Sequence of chain 1.A:
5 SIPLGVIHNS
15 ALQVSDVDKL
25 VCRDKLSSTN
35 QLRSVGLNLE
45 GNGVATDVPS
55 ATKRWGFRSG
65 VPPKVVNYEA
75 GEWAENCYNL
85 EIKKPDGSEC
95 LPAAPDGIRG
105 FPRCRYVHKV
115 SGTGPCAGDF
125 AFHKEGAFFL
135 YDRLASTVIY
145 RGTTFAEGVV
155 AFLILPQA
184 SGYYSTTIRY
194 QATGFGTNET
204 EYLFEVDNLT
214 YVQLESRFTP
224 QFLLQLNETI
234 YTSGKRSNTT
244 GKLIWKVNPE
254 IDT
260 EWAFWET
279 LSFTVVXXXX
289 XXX

Binding-site contacts:
Ligand atom C6 contacts residue VAL283 of chain 1.A at 3.9 Å (hydrophobic).
Ligand atom C2 contacts residue ASN241 of chain 1.A at 2.5 Å.
Ligand atom C3 contacts residue ASN241 of chain 1.A at 3.8 Å.
Ligand atom C1 contacts residue ASN241 of chain 1.A at 1.4 Å.
Ligand atom C7 contacts residue GLY237 of chain 1.A at 4.0 Å.
Ligand atom N2 contacts residue ASN241 of chain 1.A at 2.9 Å (h-bond).
Ligand atom C4 contacts residue GLY237 of chain 1.A at 4.1 Å.
Ligand atom N2 contacts residue GLY237 of chain 1.A at 4.2 Å.
Ligand atom C5 contacts residue ASN241 of chain 1.A at 3.7 Å.
Ligand atom C6 contacts residue ASN241 of chain 1.A at 4.5 Å.
Ligand atom O7 contacts residue GLY237 of chain 1.A at 3.0 Å (h-bond).
Ligand atom O5 contacts residue ASN241 of chain 1.A at 2.4 Å (h-bond).
Ligand atom C1 contacts residue ARG239 of chain 1.A at 4.5 Å.
Ligand atom C7 contacts residue ASN241 of chain 1.A at 4.0 Å.
Ligand atom O6 contacts residue VAL283 of chain 1.A at 4.1 Å.
Ligand atom O3 contacts residue GLY237 of chain 1.A at 3.4 Å (h-bond).
Ligand atom O3 contacts residue LYS238 of chain 1.A at 4.2 Å.
Ligand atom C3 contacts residue GLY237 of chain 1.A at 3.9 Å.
Ligand atom C4 contacts residue ASN241 of chain 1.A at 4.2 Å.
Ligand atom O5 contacts residue ARG239 of chain 1.A at 3.9 Å.
Ligand atom C2 contacts residue GLY237 of chain 1.A at 3.6 Å.
Ligand atom O6 contacts residue ASN241 of chain 1.A at 3.9 Å.

A small-molecule ligand and the protein it binds are described below.
Small molecule (SMILES): CC(=O)N[C@@H]1[C@@H](O)[C@H](O)[C@@H](CO)O[C@H]1O